The small molecule below binds the protein below.
Small molecule (SMILES): CC(=O)N[C@H]1[C@H](O[C@H]2[C@H](O)[C@@H](NC(C)=O)CO[C@@H]2CO)O[C@H](CO)[C@@H](O[C@@H]2O[C@H](CO[C@H]3O[C@H](CO)[C@@H](O)[C@H](O)[C@@H]3O)[C@@H](O)[C@H](O)[C@@H]2O)[C@@H]1O

Sequence of chain 1.A:
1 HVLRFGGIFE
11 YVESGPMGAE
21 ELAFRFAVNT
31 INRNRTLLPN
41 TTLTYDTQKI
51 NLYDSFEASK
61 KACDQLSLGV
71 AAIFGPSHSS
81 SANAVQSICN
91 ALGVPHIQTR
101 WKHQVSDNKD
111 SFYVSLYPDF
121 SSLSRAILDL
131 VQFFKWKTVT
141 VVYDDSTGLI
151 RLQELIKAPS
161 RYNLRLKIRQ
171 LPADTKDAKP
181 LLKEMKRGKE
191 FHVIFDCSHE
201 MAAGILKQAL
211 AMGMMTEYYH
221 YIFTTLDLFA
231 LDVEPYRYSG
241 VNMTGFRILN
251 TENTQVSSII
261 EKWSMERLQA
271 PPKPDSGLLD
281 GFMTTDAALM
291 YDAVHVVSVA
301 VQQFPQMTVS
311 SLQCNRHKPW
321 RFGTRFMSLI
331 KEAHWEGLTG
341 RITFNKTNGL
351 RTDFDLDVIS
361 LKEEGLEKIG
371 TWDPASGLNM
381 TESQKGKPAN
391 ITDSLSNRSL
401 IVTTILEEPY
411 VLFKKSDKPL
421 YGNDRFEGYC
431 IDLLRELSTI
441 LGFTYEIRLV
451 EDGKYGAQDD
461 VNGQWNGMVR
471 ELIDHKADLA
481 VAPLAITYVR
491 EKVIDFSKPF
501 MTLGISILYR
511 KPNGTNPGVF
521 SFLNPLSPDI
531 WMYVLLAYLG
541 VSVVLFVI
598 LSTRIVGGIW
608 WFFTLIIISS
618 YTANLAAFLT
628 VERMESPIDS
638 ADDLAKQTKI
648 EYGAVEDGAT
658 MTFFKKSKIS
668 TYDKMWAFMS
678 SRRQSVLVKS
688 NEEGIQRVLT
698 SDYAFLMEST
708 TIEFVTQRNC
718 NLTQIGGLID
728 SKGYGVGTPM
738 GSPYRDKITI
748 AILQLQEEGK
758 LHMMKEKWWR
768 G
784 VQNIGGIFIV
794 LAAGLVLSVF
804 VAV

Binding-site contacts:
Ligand atom O7 contacts residue THR352 of chain 1.A at 3.4 Å.
Ligand atom C4 contacts residue ASN345 of chain 1.A at 4.2 Å.
Ligand atom C1 contacts residue THR352 of chain 1.A at 4.2 Å.
Ligand atom O5 contacts residue ASN348 of chain 1.A at 4.0 Å.
Ligand atom O5 contacts residue ASN345 of chain 1.A at 2.3 Å (h-bond).
Ligand atom C3 contacts residue ASN345 of chain 1.A at 3.8 Å.
Ligand atom C7 contacts residue ASN345 of chain 1.A at 3.8 Å.
Ligand atom C5 contacts residue ASN345 of chain 1.A at 3.6 Å.
Ligand atom C1 contacts residue THR347 of chain 1.A at 4.0 Å.
Ligand atom C8 contacts residue ASN345 of chain 1.A at 4.0 Å.
Ligand atom C2 contacts residue THR352 of chain 1.A at 3.9 Å.
Ligand atom C2 contacts residue ASN345 of chain 1.A at 2.5 Å.
Ligand atom N2 contacts residue THR352 of chain 1.A at 4.2 Å.
Ligand atom O2 contacts residue ARG125 of chain 1.A at 4.5 Å.
Ligand atom C5 contacts residue ARG125 of chain 1.A at 4.3 Å.
Ligand atom O6 contacts residue ARG125 of chain 1.A at 4.2 Å.
Ligand atom O4 contacts residue ARG125 of chain 1.A at 4.2 Å.
Ligand atom O7 contacts residue ASN345 of chain 1.A at 4.3 Å.
Ligand atom O6 contacts residue ASN348 of chain 1.A at 4.5 Å.
Ligand atom C7 contacts residue THR352 of chain 1.A at 3.9 Å.
Ligand atom C6 contacts residue ARG125 of chain 1.A at 4.0 Å.
Ligand atom C1 contacts residue ASN345 of chain 1.A at 1.4 Å.
Ligand atom C2 contacts residue ARG125 of chain 1.A at 4.3 Å.
Ligand atom N2 contacts residue ASN345 of chain 1.A at 2.9 Å (h-bond).
Ligand atom O5 contacts residue THR347 of chain 1.A at 4.4 Å.